Sequence of chain 1.A:
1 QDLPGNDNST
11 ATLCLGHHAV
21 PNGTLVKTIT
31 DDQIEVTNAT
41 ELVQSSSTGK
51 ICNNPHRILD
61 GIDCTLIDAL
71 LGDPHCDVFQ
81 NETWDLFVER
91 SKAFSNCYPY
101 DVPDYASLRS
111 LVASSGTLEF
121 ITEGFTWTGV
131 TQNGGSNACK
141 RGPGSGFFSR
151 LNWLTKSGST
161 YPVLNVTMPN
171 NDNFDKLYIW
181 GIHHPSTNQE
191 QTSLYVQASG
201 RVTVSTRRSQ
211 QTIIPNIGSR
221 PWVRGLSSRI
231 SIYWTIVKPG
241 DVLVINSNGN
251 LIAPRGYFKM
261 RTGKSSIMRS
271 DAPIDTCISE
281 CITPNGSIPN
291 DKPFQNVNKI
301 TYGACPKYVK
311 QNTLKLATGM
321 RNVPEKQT

The protein below binds the small molecule below.
Small molecule (SMILES): CC(=O)N[C@@H]1[C@@H](O)[C@H](O)[C@@H](CO)O[C@H]1O

Binding-site contacts:
Ligand atom N2 contacts residue VAL297 of chain 1.A at 3.6 Å.
Ligand atom C5 contacts residue ASN298 of chain 1.A at 4.0 Å.
Ligand atom C5 contacts residue ASN285 of chain 1.A at 3.6 Å.
Ligand atom N2 contacts residue ASN285 of chain 1.A at 3.0 Å (h-bond).
Ligand atom C3 contacts residue VAL297 of chain 1.A at 4.4 Å (hydrophobic).
Ligand atom C7 contacts residue ASN285 of chain 1.A at 3.1 Å.
Ligand atom C4 contacts residue ASN285 of chain 1.A at 4.2 Å.
Ligand atom O7 contacts residue VAL297 of chain 1.A at 4.4 Å.
Ligand atom C6 contacts residue ASN298 of chain 1.A at 4.1 Å.
Ligand atom O5 contacts residue ASN285 of chain 1.A at 2.3 Å (h-bond).
Ligand atom C8 contacts residue ASN285 of chain 1.A at 4.4 Å.
Ligand atom C2 contacts residue ASN285 of chain 1.A at 2.5 Å.
Ligand atom O5 contacts residue ASN298 of chain 1.A at 3.8 Å.
Ligand atom C8 contacts residue SER45 of chain 1.A at 3.4 Å.
Ligand atom C8 contacts residue VAL297 of chain 1.A at 4.0 Å (hydrophobic).
Ligand atom O7 contacts residue ASN285 of chain 1.A at 2.6 Å (h-bond).
Ligand atom C3 contacts residue ASN285 of chain 1.A at 3.8 Å.
Ligand atom O6 contacts residue ASN285 of chain 1.A at 4.4 Å.
Ligand atom C1 contacts residue ASN285 of chain 1.A at 1.4 Å.
Ligand atom C2 contacts residue VAL297 of chain 1.A at 4.1 Å (hydrophobic).
Ligand atom C7 contacts residue VAL297 of chain 1.A at 4.1 Å (hydrophobic).
Ligand atom C1 contacts residue VAL297 of chain 1.A at 3.6 Å (hydrophobic).
Ligand atom C1 contacts residue ASN298 of chain 1.A at 4.3 Å.